Binding-site contacts:
Ligand atom C2 contacts residue PHE191 of chain 1.A at 3.8 Å (hydrophobic).
Ligand atom C6 contacts residue TYR52 of chain 1.A at 4.1 Å (hydrophobic).
Ligand atom N1 contacts residue ASP193 of chain 1.A at 4.3 Å.
Ligand atom O1 contacts residue PHE191 of chain 1.A at 3.6 Å.
Ligand atom C2 contacts residue TRP51 of chain 1.A at 3.8 Å (hydrophobic).
Ligand atom N1 contacts residue PHE243 of chain 1.A at 3.8 Å.
Ligand atom C11 contacts residue THR211 of chain 1.A at 3.7 Å.
Ligand atom C14 contacts residue TRP51 of chain 1.A at 3.7 Å (hydrophobic).
Ligand atom C5 contacts residue TYR52 of chain 1.A at 3.8 Å (hydrophobic).
Ligand atom C8 contacts residue TYR52 of chain 1.A at 4.1 Å (hydrophobic).
Ligand atom C14 contacts residue PHE191 of chain 1.A at 3.4 Å (hydrophobic).
Ligand atom C4 contacts residue TYR52 of chain 1.A at 3.9 Å (hydrophobic).
Ligand atom C12 contacts residue PHE191 of chain 1.A at 4.2 Å (hydrophobic).
Ligand atom C11 contacts residue PHE243 of chain 1.A at 3.9 Å (hydrophobic).
Ligand atom C4 contacts residue PHE191 of chain 1.A at 4.1 Å (hydrophobic).
Ligand atom C9 contacts residue VAL269 of chain 1.A at 4.2 Å (hydrophobic).
Ligand atom C7 contacts residue PHE191 of chain 1.A at 3.4 Å (hydrophobic).
Ligand atom C13 contacts residue PHE191 of chain 1.A at 3.9 Å (hydrophobic).
Ligand atom C12 contacts residue PHE243 of chain 1.A at 3.7 Å (hydrophobic).
Ligand atom C13 contacts residue PHE243 of chain 1.A at 4.1 Å (hydrophobic).
Ligand atom C13 contacts residue VAL269 of chain 1.A at 4.1 Å (hydrophobic).
Ligand atom C7 contacts residue TYR52 of chain 1.A at 4.2 Å (hydrophobic).
Ligand atom O2 contacts residue TYR52 of chain 1.A at 2.9 Å (h-bond).
Ligand atom N1 contacts residue VAL269 of chain 1.A at 3.8 Å.
Ligand atom C10 contacts residue PHE243 of chain 1.A at 4.2 Å (hydrophobic).
Ligand atom C5 contacts residue PHE191 of chain 1.A at 3.7 Å (hydrophobic).
Ligand atom C6 contacts residue ILE214 of chain 1.A at 3.8 Å (hydrophobic).
Ligand atom C10 contacts residue THR211 of chain 1.A at 4.3 Å.
Ligand atom C1 contacts residue TRP51 of chain 1.A at 3.6 Å (hydrophobic).
Ligand atom C11 contacts residue VAL269 of chain 1.A at 3.9 Å (hydrophobic).
Ligand atom C12 contacts residue VAL269 of chain 1.A at 3.9 Å (hydrophobic).
Ligand atom C4 contacts residue ALA156 of chain 1.A at 4.2 Å (hydrophobic).
Ligand atom C12 contacts residue LEU192 of chain 1.A at 3.4 Å (hydrophobic).
Ligand atom C3 contacts residue ALA156 of chain 1.A at 4.0 Å (hydrophobic).
Ligand atom C1 contacts residue ALA265 of chain 1.A at 4.0 Å (hydrophobic).
Ligand atom C3 contacts residue PHE191 of chain 1.A at 4.2 Å (hydrophobic).
Ligand atom C10 contacts residue VAL269 of chain 1.A at 4.1 Å (hydrophobic).
Ligand atom O2 contacts residue ILE214 of chain 1.A at 4.0 Å.
Ligand atom C1 contacts residue PHE191 of chain 1.A at 4.3 Å (hydrophobic).
Ligand atom N1 contacts residue LEU192 of chain 1.A at 3.7 Å.

Sequence of chain 1.A:
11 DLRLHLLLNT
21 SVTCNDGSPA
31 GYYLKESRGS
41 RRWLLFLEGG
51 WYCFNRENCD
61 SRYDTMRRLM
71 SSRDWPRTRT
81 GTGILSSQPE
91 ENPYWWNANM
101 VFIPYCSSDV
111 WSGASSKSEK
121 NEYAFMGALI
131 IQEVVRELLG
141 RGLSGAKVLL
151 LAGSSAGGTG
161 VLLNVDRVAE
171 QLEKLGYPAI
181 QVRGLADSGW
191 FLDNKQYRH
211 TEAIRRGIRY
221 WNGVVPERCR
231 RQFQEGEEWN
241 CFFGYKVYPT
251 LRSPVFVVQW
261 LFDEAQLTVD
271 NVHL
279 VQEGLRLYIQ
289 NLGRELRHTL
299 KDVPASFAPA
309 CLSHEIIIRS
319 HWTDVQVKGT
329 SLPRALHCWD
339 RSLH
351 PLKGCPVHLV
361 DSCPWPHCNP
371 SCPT

This protein binds this small molecule.
Small molecule (SMILES): Cc1ccc(C)c(OC(=O)c2ccncc2)c1